Sequence of chain 1.A:
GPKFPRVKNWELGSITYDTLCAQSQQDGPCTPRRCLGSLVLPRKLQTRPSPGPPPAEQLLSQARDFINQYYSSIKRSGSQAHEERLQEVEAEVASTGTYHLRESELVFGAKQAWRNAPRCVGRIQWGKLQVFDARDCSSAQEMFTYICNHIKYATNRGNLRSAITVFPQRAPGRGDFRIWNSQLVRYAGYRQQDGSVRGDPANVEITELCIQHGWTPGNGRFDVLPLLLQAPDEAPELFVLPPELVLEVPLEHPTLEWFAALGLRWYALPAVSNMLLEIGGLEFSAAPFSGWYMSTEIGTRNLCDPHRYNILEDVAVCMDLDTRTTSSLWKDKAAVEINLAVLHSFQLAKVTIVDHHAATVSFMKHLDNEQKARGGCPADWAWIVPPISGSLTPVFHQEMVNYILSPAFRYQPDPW

Binding-site contacts:
Ligand atom N4 contacts residue PRO298 of chain 1.A at 3.5 Å (h-bond).
Ligand atom N4 contacts residue TRP320 of chain 1.A at 4.5 Å.
Ligand atom N1 contacts residue HEM1 of chain 1.G at 4.0 Å.
Ligand atom N1 contacts residue PRO298 of chain 1.A at 4.0 Å.
Ligand atom N4 contacts residue GLY319 of chain 1.A at 3.0 Å (h-bond).
Ligand atom C3 contacts residue PHE317 of chain 1.A at 3.4 Å (hydrophobic).
Ligand atom N7 contacts residue GLU325 of chain 1.A at 2.5 Å (salt-bridge).
Ligand atom C3 contacts residue GLY319 of chain 1.A at 4.0 Å.
Ligand atom C3 contacts residue HEM1 of chain 1.G at 3.8 Å.
Ligand atom C6 contacts residue TRP320 of chain 1.A at 4.4 Å (hydrophobic).
Ligand atom C6 contacts residue PRO298 of chain 1.A at 4.0 Å (hydrophobic).
Ligand atom N8 contacts residue TYR321 of chain 1.A at 4.1 Å.
Ligand atom N8 contacts residue HEM1 of chain 1.G at 3.6 Å.
Ligand atom N8 contacts residue TRP320 of chain 1.A at 3.4 Å (h-bond).
Ligand atom C5 contacts residue TRP320 of chain 1.A at 3.8 Å (hydrophobic).
Ligand atom N2 contacts residue PRO298 of chain 1.A at 3.9 Å.
Ligand atom C5 contacts residue GLY319 of chain 1.A at 3.7 Å.
Ligand atom C3 contacts residue PRO298 of chain 1.A at 3.6 Å (hydrophobic).
Ligand atom N2 contacts residue VAL300 of chain 1.A at 3.7 Å.
Ligand atom C5 contacts residue HEM1 of chain 1.G at 3.6 Å.
Ligand atom N2 contacts residue HEM1 of chain 1.G at 4.2 Å.
Ligand atom C6 contacts residue HEM1 of chain 1.G at 3.8 Å.
Ligand atom N4 contacts residue SER318 of chain 1.A at 3.5 Å.
Ligand atom C3 contacts residue SER318 of chain 1.A at 4.0 Å.
Ligand atom N4 contacts residue PHE317 of chain 1.A at 4.3 Å.
Ligand atom C5 contacts residue PRO298 of chain 1.A at 3.7 Å (hydrophobic).
Ligand atom N7 contacts residue HEM1 of chain 1.G at 3.5 Å.
Ligand atom C3 contacts residue VAL300 of chain 1.A at 4.1 Å (hydrophobic).
Ligand atom N8 contacts residue GLU325 of chain 1.A at 2.8 Å (salt-bridge).
Ligand atom N4 contacts residue HEM1 of chain 1.G at 3.3 Å.
Ligand atom C6 contacts residue GLU325 of chain 1.A at 3.1 Å.
Ligand atom N8 contacts residue PRO298 of chain 1.A at 4.1 Å.
Ligand atom N2 contacts residue PHE317 of chain 1.A at 3.9 Å.

The small molecule below binds the protein below.
Small molecule (SMILES): NC(=[NH2+])n1cncn1